Sequence of chain 56.C:
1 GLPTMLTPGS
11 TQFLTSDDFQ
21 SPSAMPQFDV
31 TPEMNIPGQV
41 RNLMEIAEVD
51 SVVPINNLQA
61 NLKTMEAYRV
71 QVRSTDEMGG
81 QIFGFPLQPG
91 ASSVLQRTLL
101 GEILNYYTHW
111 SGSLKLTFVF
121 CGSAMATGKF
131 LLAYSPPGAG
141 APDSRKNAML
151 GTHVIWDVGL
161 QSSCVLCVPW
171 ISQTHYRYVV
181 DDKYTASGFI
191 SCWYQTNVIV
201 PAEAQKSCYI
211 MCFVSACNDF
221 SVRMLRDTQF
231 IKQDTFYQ

Binding-site contacts:
Ligand atom O1 contacts residue TYR150 of chain 9.A at 3.0 Å (h-bond).
Ligand atom N1 contacts residue GLN153 of chain 9.A at 2.7 Å (h-bond).
Ligand atom C5 contacts residue GLN153 of chain 9.A at 3.2 Å.
Ligand atom O4 contacts residue ARG227 of chain 56.A at 3.3 Å (salt-bridge).
Ligand atom O2 contacts residue ASP234 of chain 56.C at 3.7 Å.
Ligand atom C2 contacts residue TYR66 of chain 56.A at 3.8 Å (hydrophobic).
Ligand atom C3 contacts residue ASN148 of chain 9.A at 3.5 Å.
Ligand atom C16 contacts residue PHE236 of chain 56.C at 3.7 Å (hydrophobic).
Ligand atom C4 contacts residue ASP149 of chain 9.A at 3.5 Å.
Ligand atom O2 contacts residue GLN233 of chain 56.C at 3.0 Å.
Ligand atom C15 contacts residue TYR66 of chain 56.A at 3.4 Å (hydrophobic).
Ligand atom N1 contacts residue PHE236 of chain 56.C at 3.6 Å.
Ligand atom C14 contacts residue TYR66 of chain 56.A at 3.4 Å (hydrophobic).
Ligand atom O5 contacts residue ARG212 of chain 9.A at 3.3 Å (salt-bridge).
Ligand atom C1 contacts residue GLN153 of chain 9.A at 3.4 Å.
Ligand atom C6 contacts residue PHE236 of chain 56.C at 3.5 Å (hydrophobic).
Ligand atom C6 contacts residue GLN153 of chain 9.A at 3.2 Å.
Ligand atom C9 contacts residue ASP234 of chain 56.C at 3.6 Å.
Ligand atom O2 contacts residue PHE236 of chain 56.C at 3.4 Å (h-bond).
Ligand atom O1 contacts residue ASP149 of chain 9.A at 3.6 Å.
Ligand atom C4 contacts residue ASN148 of chain 9.A at 3.3 Å.
Ligand atom O2 contacts residue THR235 of chain 56.C at 3.0 Å.
Ligand atom O5 contacts residue ARG227 of chain 56.A at 3.5 Å (salt-bridge).
Ligand atom S1 contacts residue GLN233 of chain 56.C at 3.7 Å.
Ligand atom C3 contacts residue ASP149 of chain 9.A at 3.5 Å.
Ligand atom O5 contacts residue TYR229 of chain 56.A at 3.8 Å.
Ligand atom C20 contacts residue ARG227 of chain 56.A at 3.6 Å.
Ligand atom C20 contacts residue ARG212 of chain 9.A at 3.4 Å.
Ligand atom O1 contacts residue GLN233 of chain 56.C at 3.5 Å (h-bond).
Ligand atom C16 contacts residue THR235 of chain 56.C at 3.8 Å.
Ligand atom O5 contacts residue TRP152 of chain 9.A at 3.5 Å (h-bond).
Ligand atom N1 contacts residue GLN233 of chain 56.C at 3.3 Å (h-bond).
Ligand atom C8 contacts residue ASN148 of chain 9.A at 3.3 Å.
Ligand atom C10 contacts residue ASP234 of chain 56.C at 3.8 Å.
Ligand atom C10 contacts residue ASN148 of chain 9.A at 3.7 Å.
Ligand atom C9 contacts residue ASN148 of chain 9.A at 3.7 Å.
Ligand atom C7 contacts residue THR235 of chain 56.C at 3.8 Å.
Ligand atom C8 contacts residue ASP234 of chain 56.C at 3.3 Å.
Ligand atom O4 contacts residue ARG212 of chain 9.A at 2.8 Å (salt-bridge).
Ligand atom C13 contacts residue TYR66 of chain 56.A at 3.4 Å (hydrophobic).

A small-molecule ligand and the protein it binds are described below.
Small molecule (SMILES): CCCOc1ccc2cc(S(=O)(=O)Nc3ccc(C(=O)O)cc3)ccc2c1

Sequence of chain 56.A:
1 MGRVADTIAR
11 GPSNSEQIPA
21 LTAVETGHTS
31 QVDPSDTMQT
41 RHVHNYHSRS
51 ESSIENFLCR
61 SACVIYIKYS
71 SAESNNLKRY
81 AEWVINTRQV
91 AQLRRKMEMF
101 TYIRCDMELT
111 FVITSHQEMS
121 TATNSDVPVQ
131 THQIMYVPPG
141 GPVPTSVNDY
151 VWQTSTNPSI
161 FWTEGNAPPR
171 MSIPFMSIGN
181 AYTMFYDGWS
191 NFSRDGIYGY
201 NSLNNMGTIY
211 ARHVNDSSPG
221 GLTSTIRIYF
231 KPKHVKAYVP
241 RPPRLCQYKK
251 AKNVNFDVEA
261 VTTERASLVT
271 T

Sequence of chain 9.A:
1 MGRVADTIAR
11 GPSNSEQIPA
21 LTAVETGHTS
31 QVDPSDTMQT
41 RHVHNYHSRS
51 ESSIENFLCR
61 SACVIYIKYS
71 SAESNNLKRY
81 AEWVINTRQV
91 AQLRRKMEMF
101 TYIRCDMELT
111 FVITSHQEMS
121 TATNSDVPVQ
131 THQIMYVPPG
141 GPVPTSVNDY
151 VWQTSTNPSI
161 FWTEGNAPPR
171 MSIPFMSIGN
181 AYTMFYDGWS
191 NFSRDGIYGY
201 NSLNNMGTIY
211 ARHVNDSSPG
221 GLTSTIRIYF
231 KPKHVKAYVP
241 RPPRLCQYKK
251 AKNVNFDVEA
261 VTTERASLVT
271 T